Sequence of chain 1.C:
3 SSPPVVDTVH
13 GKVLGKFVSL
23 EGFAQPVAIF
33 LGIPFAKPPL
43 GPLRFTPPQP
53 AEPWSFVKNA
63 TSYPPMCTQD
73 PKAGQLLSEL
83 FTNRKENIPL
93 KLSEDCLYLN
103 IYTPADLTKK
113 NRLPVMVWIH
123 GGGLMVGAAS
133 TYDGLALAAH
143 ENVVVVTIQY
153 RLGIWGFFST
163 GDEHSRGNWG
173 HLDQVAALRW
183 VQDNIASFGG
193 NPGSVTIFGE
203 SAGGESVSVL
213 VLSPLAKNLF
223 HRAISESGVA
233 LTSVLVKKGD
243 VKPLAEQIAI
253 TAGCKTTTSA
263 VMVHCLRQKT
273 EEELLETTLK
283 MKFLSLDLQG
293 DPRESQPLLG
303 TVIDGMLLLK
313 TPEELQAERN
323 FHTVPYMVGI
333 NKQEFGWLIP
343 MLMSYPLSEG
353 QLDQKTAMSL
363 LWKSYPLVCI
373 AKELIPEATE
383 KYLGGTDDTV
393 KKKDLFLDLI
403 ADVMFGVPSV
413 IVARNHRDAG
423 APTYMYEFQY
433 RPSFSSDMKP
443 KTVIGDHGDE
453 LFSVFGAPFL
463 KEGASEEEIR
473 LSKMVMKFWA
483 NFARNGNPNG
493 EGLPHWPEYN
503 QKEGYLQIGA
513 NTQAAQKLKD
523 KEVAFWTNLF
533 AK

Binding-site contacts:
Ligand atom C1 contacts residue LEU349 of chain 1.C at 4.1 Å (hydrophobic).
Ligand atom C10 contacts residue LYS395 of chain 1.C at 4.4 Å.
Ligand atom C4 contacts residue PRO442 of chain 1.C at 4.4 Å (hydrophobic).
Ligand atom C4 contacts residue LYS395 of chain 1.C at 2.9 Å.
Ligand atom C10 contacts residue LEU349 of chain 1.C at 3.8 Å (hydrophobic).
Ligand atom O12 contacts residue TRP339 of chain 1.C at 3.7 Å.
Ligand atom C19 contacts residue LEU349 of chain 1.C at 2.9 Å (hydrophobic).
Ligand atom O3 contacts residue GLY338 of chain 1.C at 3.2 Å (h-bond).
Ligand atom S26 contacts residue SER350 of chain 1.C at 4.4 Å.
Ligand atom C11 contacts residue SER350 of chain 1.C at 3.5 Å.
Ligand atom C11 contacts residue LEU349 of chain 1.C at 3.2 Å (hydrophobic).
Ligand atom O1S contacts residue SER350 of chain 1.C at 3.4 Å (h-bond).
Ligand atom O2S contacts residue SER350 of chain 1.C at 4.2 Å.
Ligand atom O3 contacts residue PRO442 of chain 1.C at 4.2 Å.
Ligand atom C2 contacts residue GLY338 of chain 1.C at 3.8 Å.
Ligand atom C19 contacts residue GLY352 of chain 1.C at 3.6 Å.
Ligand atom C5 contacts residue LYS395 of chain 1.C at 4.1 Å.
Ligand atom C19 contacts residue LYS395 of chain 1.C at 3.5 Å.
Ligand atom C18 contacts residue SER350 of chain 1.C at 3.4 Å.
Ligand atom C3 contacts residue PRO442 of chain 1.C at 4.2 Å (hydrophobic).
Ligand atom C3 contacts residue LYS395 of chain 1.C at 3.5 Å.
Ligand atom O3 contacts residue ASP396 of chain 1.C at 4.3 Å.
Ligand atom C13 contacts residue SER350 of chain 1.C at 4.4 Å.
Ligand atom O7 contacts residue PRO442 of chain 1.C at 4.4 Å.
Ligand atom C9 contacts residue SER350 of chain 1.C at 4.3 Å.
Ligand atom C2 contacts residue LYS395 of chain 1.C at 3.5 Å.
Ligand atom O3 contacts residue VAL445 of chain 1.C at 3.7 Å.
Ligand atom C12 contacts residue SER350 of chain 1.C at 4.2 Å.
Ligand atom C9 contacts residue LEU349 of chain 1.C at 3.8 Å (hydrophobic).
Ligand atom O3 contacts residue LYS395 of chain 1.C at 3.6 Å (salt-bridge).
Ligand atom O3 contacts residue LEU399 of chain 1.C at 4.3 Å.
Ligand atom C3 contacts residue GLY338 of chain 1.C at 3.7 Å.
Ligand atom C2 contacts residue LEU399 of chain 1.C at 4.1 Å (hydrophobic).

A small-molecule ligand and the protein it binds are described below.
Small molecule (SMILES): C[C@H](CCC(=O)NCCS(=O)(=O)O)[C@H]1CC[C@H]2[C@@H]3[C@H](O)C[C@@H]4C[C@H](O)CC[C@]4(C)[C@H]3C[C@H](O)[C@]12C